Sequence of chain 1.B:
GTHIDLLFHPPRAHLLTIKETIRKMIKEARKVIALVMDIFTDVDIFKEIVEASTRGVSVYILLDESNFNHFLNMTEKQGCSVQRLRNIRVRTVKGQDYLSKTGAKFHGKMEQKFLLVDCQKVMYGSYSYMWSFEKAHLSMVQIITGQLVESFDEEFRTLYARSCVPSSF

This protein binds this small molecule.
Small molecule (SMILES): Nc1ccc(-c2ccc(CO)o2)cc1

Sequence of chain 1.A:
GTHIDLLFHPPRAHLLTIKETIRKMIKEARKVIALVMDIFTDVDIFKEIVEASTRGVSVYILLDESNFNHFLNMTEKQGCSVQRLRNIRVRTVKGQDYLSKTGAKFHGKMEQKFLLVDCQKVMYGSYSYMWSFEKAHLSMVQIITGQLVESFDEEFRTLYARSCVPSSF

Binding-site contacts:
Ligand atom C9 contacts residue LEU141 of chain 1.A at 4.0 Å (hydrophobic).
Ligand atom O1 contacts residue GLU158 of chain 1.B at 2.5 Å (salt-bridge).
Ligand atom C contacts residue LEU162 of chain 1.B at 3.8 Å (hydrophobic).
Ligand atom C7 contacts residue ARG15 of chain 1.A at 3.7 Å.
Ligand atom C9 contacts residue PHE11 of chain 1.A at 4.1 Å (hydrophobic).
Ligand atom C8 contacts residue ARG15 of chain 1.A at 4.2 Å.
Ligand atom C6 contacts residue ARG15 of chain 1.A at 3.4 Å.
Ligand atom C10 contacts residue GLN115 of chain 1.B at 3.6 Å.
Ligand atom C10 contacts residue GLU158 of chain 1.B at 3.5 Å.
Ligand atom C8 contacts residue HIS12 of chain 1.A at 3.6 Å.
Ligand atom C contacts residue ARG15 of chain 1.A at 3.8 Å.
Ligand atom C7 contacts residue LEU141 of chain 1.A at 3.9 Å (hydrophobic).
Ligand atom N contacts residue ARG165 of chain 1.B at 3.5 Å (salt-bridge).
Ligand atom C3 contacts residue ARG165 of chain 1.B at 3.2 Å.
Ligand atom C1 contacts residue THR161 of chain 1.B at 3.8 Å.
Ligand atom C8 contacts residue PHE11 of chain 1.A at 3.8 Å (hydrophobic).
Ligand atom C8 contacts residue GLU158 of chain 1.B at 4.1 Å.
Ligand atom C7 contacts residue PRO13 of chain 1.A at 4.2 Å (hydrophobic).
Ligand atom C contacts residue THR161 of chain 1.B at 4.0 Å.
Ligand atom C9 contacts residue ARG15 of chain 1.A at 4.2 Å.
Ligand atom C9 contacts residue SER142 of chain 1.A at 4.2 Å.
Ligand atom C5 contacts residue LEU141 of chain 1.A at 4.1 Å (hydrophobic).
Ligand atom O contacts residue ARG15 of chain 1.A at 3.8 Å.
Ligand atom O contacts residue LEU141 of chain 1.A at 4.0 Å.
Ligand atom C6 contacts residue LEU141 of chain 1.A at 3.8 Å (hydrophobic).
Ligand atom O contacts residue GLU158 of chain 1.B at 3.1 Å (salt-bridge).
Ligand atom O1 contacts residue PHE11 of chain 1.A at 4.1 Å.
Ligand atom C4 contacts residue ARG165 of chain 1.B at 4.0 Å.
Ligand atom C8 contacts residue LEU141 of chain 1.A at 4.1 Å (hydrophobic).
Ligand atom O contacts residue LEU162 of chain 1.B at 3.5 Å.
Ligand atom C6 contacts residue GLU158 of chain 1.B at 3.9 Å.
Ligand atom C9 contacts residue GLU158 of chain 1.B at 3.3 Å.
Ligand atom O1 contacts residue LEU162 of chain 1.B at 3.7 Å.
Ligand atom C1 contacts residue ARG165 of chain 1.B at 3.7 Å.
Ligand atom C2 contacts residue ARG165 of chain 1.B at 3.5 Å.
Ligand atom C5 contacts residue ARG15 of chain 1.A at 3.7 Å.
Ligand atom C7 contacts residue HIS12 of chain 1.A at 3.8 Å.
Ligand atom C8 contacts residue SER142 of chain 1.A at 3.4 Å.
Ligand atom C4 contacts residue LEU141 of chain 1.A at 4.2 Å (hydrophobic).
Ligand atom O1 contacts residue GLN115 of chain 1.B at 2.9 Å (h-bond).